Sequence of chain 1.A:
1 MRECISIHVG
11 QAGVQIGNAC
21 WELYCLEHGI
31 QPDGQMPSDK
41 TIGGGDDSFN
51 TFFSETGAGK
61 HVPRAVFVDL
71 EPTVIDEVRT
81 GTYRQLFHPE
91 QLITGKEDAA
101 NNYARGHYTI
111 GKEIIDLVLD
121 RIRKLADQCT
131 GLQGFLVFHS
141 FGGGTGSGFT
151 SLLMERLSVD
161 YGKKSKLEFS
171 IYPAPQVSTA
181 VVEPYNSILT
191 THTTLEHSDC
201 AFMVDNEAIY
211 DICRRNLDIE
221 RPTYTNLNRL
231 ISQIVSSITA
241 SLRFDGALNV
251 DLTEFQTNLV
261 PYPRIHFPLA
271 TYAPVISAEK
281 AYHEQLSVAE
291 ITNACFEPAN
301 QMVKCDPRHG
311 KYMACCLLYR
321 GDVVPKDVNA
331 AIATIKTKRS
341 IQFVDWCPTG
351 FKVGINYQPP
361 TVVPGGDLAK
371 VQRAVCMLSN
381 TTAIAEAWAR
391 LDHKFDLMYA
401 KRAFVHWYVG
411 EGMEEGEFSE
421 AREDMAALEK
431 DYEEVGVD

This small molecule binds to this protein.
Small molecule (SMILES): COc1cccc(-c2cc(N3CCc4cc(OC)c(OC)cc4C3)nc(N)n2)c1

Sequence of chain 1.B:
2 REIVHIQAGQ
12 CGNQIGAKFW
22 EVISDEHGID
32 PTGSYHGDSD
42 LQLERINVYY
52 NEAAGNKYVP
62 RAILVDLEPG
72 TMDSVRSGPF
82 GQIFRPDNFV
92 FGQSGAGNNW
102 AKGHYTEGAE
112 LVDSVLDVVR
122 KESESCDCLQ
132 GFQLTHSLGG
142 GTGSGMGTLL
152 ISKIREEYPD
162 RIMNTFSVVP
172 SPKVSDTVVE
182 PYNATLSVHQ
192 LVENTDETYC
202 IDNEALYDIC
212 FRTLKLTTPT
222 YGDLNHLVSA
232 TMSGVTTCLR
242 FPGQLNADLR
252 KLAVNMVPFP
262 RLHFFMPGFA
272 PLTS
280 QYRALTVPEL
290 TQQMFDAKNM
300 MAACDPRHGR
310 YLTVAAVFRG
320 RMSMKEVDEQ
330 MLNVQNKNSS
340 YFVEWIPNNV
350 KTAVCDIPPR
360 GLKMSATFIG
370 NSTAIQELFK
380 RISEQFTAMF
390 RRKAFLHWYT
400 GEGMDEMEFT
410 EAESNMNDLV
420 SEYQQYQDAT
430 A

Binding-site contacts:
Ligand atom C01 contacts residue PHE167 of chain 1.B at 3.3 Å (hydrophobic).
Ligand atom N27 contacts residue LEU253 of chain 1.B at 3.5 Å.
Ligand atom N27 contacts residue MET257 of chain 1.B at 3.7 Å.
Ligand atom C19 contacts residue LEU253 of chain 1.B at 3.6 Å (hydrophobic).
Ligand atom C29 contacts residue TYR200 of chain 1.B at 3.6 Å (hydrophobic).
Ligand atom C05 contacts residue THR237 of chain 1.B at 3.6 Å.
Ligand atom C09 contacts residue VAL236 of chain 1.B at 3.3 Å (hydrophobic).
Ligand atom C01 contacts residue ASN165 of chain 1.B at 3.7 Å.
Ligand atom C16 contacts residue LEU253 of chain 1.B at 3.7 Å (hydrophobic).
Ligand atom C13 contacts residue CYS239 of chain 1.B at 3.6 Å (hydrophobic).
Ligand atom N11 contacts residue ILE368 of chain 1.B at 3.2 Å.
Ligand atom C05 contacts residue LEU240 of chain 1.B at 3.2 Å (hydrophobic).
Ligand atom C06 contacts residue VAL236 of chain 1.B at 3.5 Å (hydrophobic).
Ligand atom N28 contacts residue GLU198 of chain 1.B at 3.0 Å (salt-bridge).
Ligand atom C26 contacts residue LEU253 of chain 1.B at 3.6 Å (hydrophobic).
Ligand atom N27 contacts residue TYR200 of chain 1.B at 3.7 Å.
Ligand atom C24 contacts residue ILE368 of chain 1.B at 3.6 Å (hydrophobic).
Ligand atom C26 contacts residue GLU198 of chain 1.B at 3.3 Å.
Ligand atom N28 contacts residue TYR200 of chain 1.B at 2.9 Å (h-bond).
Ligand atom C03 contacts residue LEU250 of chain 1.B at 3.3 Å (hydrophobic).
Ligand atom C04 contacts residue TYR50 of chain 1.B at 3.4 Å (hydrophobic).
Ligand atom O02 contacts residue LEU250 of chain 1.B at 3.7 Å.
Ligand atom C08 contacts residue TYR200 of chain 1.B at 3.2 Å (hydrophobic).
Ligand atom C23 contacts residue LEU253 of chain 1.B at 3.7 Å (hydrophobic).
Ligand atom C29 contacts residue LEU250 of chain 1.B at 3.5 Å (hydrophobic).
Ligand atom C04 contacts residue LEU250 of chain 1.B at 3.6 Å (hydrophobic).
Ligand atom C18 contacts residue LEU246 of chain 1.B at 3.7 Å (hydrophobic).
Ligand atom C10 contacts residue ILE368 of chain 1.B at 3.4 Å (hydrophobic).
Ligand atom C22 contacts residue LEU253 of chain 1.B at 3.6 Å (hydrophobic).
Ligand atom C26 contacts residue TYR200 of chain 1.B at 3.2 Å (hydrophobic).
Ligand atom C04 contacts residue THR237 of chain 1.B at 3.7 Å.
Ligand atom O17 contacts residue THR179 of chain 1.A at 3.7 Å.
Ligand atom C21 contacts residue THR179 of chain 1.A at 3.1 Å.
Ligand atom C24 contacts residue ALA314 of chain 1.B at 3.5 Å (hydrophobic).
Ligand atom C22 contacts residue ALA314 of chain 1.B at 3.6 Å (hydrophobic).
Ligand atom C12 contacts residue VAL236 of chain 1.B at 3.3 Å (hydrophobic).
Ligand atom N27 contacts residue GLU198 of chain 1.B at 2.7 Å (salt-bridge).
Ligand atom C08 contacts residue LEU253 of chain 1.B at 3.7 Å (hydrophobic).
Ligand atom O02 contacts residue ASN165 of chain 1.B at 3.3 Å (h-bond).
Ligand atom C12 contacts residue VAL316 of chain 1.B at 3.7 Å (hydrophobic).